Binding-site contacts:
Ligand atom C8 contacts residue ASP772 of chain 1.C at 4.3 Å.
Ligand atom C7 contacts residue ASN606 of chain 1.C at 3.5 Å.
Ligand atom O5 contacts residue ASN606 of chain 1.C at 2.4 Å (h-bond).
Ligand atom C2 contacts residue ARG591 of chain 1.C at 4.1 Å.
Ligand atom C1 contacts residue ASN606 of chain 1.C at 1.4 Å.
Ligand atom C7 contacts residue ARG591 of chain 1.C at 3.8 Å.
Ligand atom N2 contacts residue ARG591 of chain 1.C at 3.1 Å (salt-bridge).
Ligand atom C8 contacts residue ARG591 of chain 1.C at 3.5 Å.
Ligand atom C5 contacts residue ASN606 of chain 1.C at 3.7 Å.
Ligand atom C1 contacts residue ARG591 of chain 1.C at 3.5 Å.
Ligand atom C3 contacts residue ASN606 of chain 1.C at 3.8 Å.
Ligand atom C3 contacts residue ARG591 of chain 1.C at 4.5 Å.
Ligand atom N2 contacts residue ASN606 of chain 1.C at 2.9 Å (h-bond).
Ligand atom O7 contacts residue ASN606 of chain 1.C at 3.7 Å.
Ligand atom C4 contacts residue ASN606 of chain 1.C at 4.2 Å.
Ligand atom C2 contacts residue ASN606 of chain 1.C at 2.4 Å.

Sequence of chain 1.C:
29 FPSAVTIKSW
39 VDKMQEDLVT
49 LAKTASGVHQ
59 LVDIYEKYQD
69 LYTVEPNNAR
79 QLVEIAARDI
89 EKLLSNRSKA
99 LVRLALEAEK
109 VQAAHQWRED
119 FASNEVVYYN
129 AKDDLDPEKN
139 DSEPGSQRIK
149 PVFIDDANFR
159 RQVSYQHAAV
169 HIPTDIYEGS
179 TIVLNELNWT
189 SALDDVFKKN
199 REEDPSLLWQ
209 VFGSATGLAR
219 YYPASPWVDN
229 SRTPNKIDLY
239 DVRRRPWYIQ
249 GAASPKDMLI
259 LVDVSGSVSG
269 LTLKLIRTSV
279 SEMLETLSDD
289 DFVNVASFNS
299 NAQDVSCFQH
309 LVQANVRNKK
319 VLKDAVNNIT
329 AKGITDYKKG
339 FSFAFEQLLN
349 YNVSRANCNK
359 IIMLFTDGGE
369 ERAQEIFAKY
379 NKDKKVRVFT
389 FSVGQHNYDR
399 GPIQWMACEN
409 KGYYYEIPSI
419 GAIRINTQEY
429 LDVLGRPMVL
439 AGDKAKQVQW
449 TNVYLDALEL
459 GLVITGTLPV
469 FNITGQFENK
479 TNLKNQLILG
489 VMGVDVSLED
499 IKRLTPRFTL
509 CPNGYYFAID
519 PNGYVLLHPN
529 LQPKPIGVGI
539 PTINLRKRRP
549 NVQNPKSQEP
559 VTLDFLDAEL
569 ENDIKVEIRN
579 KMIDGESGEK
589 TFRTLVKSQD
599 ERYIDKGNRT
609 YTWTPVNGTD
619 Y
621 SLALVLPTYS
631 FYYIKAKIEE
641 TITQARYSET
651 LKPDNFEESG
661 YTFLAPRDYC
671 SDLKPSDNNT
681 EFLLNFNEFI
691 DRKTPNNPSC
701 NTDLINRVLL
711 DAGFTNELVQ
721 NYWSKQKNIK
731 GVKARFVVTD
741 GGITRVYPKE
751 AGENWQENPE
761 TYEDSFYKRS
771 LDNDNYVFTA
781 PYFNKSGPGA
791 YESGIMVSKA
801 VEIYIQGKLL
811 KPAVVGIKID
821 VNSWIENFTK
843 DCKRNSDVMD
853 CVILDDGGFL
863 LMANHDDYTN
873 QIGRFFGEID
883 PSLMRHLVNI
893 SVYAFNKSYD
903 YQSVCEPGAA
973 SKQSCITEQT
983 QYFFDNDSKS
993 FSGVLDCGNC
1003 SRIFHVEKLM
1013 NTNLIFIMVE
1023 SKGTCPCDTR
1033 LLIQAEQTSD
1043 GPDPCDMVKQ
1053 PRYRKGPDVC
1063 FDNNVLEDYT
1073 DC

The protein below binds the small molecule below.
Small molecule (SMILES): CC(=O)N[C@@H]1[C@@H](O)[C@H](O)[C@@H](CO)O[C@H]1O